Sequence of chain 51.C:
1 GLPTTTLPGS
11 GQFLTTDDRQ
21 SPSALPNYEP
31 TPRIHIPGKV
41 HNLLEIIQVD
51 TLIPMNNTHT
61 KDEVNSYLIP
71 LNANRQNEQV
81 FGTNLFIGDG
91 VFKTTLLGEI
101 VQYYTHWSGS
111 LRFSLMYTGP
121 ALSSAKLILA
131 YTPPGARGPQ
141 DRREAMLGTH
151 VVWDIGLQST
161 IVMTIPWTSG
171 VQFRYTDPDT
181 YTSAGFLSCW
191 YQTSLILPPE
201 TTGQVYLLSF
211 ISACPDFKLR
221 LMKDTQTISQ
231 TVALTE

Sequence of chain 51.A:
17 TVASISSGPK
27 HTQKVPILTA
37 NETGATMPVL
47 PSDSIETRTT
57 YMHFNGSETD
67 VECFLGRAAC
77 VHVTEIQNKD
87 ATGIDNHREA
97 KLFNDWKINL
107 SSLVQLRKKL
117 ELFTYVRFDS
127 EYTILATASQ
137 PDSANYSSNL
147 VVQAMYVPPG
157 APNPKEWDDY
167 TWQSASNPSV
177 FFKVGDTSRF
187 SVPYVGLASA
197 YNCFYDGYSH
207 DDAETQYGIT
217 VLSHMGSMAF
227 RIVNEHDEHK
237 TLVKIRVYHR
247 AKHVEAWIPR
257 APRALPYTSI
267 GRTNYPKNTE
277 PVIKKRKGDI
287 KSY

The small molecule below binds the protein below.
Small molecule (SMILES): Cc1cc(CCCCCOc2ccc(C3=NCCO3)cc2)on1

Binding-site contacts:
Ligand atom C1B contacts residue ILE104 of chain 51.A at 4.0 Å (hydrophobic).
Ligand atom C5C contacts residue VAL191 of chain 51.A at 3.8 Å (hydrophobic).
Ligand atom C5A contacts residue PHE186 of chain 51.A at 3.5 Å (hydrophobic).
Ligand atom C6B contacts residue TYR128 of chain 51.A at 3.3 Å (hydrophobic).
Ligand atom C4C contacts residue VAL191 of chain 51.A at 3.0 Å (hydrophobic).
Ligand atom C3B contacts residue TYR152 of chain 51.A at 3.7 Å (hydrophobic).
Ligand atom O1 contacts residue LEU106 of chain 51.A at 3.7 Å.
Ligand atom C5 contacts residue LEU106 of chain 51.A at 3.8 Å (hydrophobic).
Ligand atom C1C contacts residue LEU106 of chain 51.A at 3.8 Å (hydrophobic).
Ligand atom C4B contacts residue PHE186 of chain 51.A at 3.6 Å (hydrophobic).
Ligand atom N3A contacts residue PRO174 of chain 51.A at 3.7 Å.
Ligand atom N2 contacts residue LEU106 of chain 51.A at 3.8 Å.
Ligand atom C2B contacts residue VAL188 of chain 51.A at 3.5 Å (hydrophobic).
Ligand atom O1B contacts residue TYR128 of chain 51.A at 3.4 Å (h-bond).
Ligand atom C2C contacts residue MET221 of chain 51.A at 3.8 Å (hydrophobic).
Ligand atom C4 contacts residue LEU106 of chain 51.A at 3.9 Å (hydrophobic).
Ligand atom C5B contacts residue MET224 of chain 51.A at 3.9 Å (hydrophobic).
Ligand atom N3A contacts residue TYR152 of chain 51.A at 3.5 Å.
Ligand atom C4A contacts residue PRO174 of chain 51.A at 3.1 Å (hydrophobic).
Ligand atom C4B contacts residue TYR152 of chain 51.A at 3.8 Å (hydrophobic).
Ligand atom N3A contacts residue PHE186 of chain 51.A at 4.0 Å.
Ligand atom O1A contacts residue PHE186 of chain 51.A at 3.0 Å.
Ligand atom O1B contacts residue ILE104 of chain 51.A at 3.9 Å.
Ligand atom C2A contacts residue PHE186 of chain 51.A at 3.3 Å (hydrophobic).
Ligand atom C5B contacts residue TYR128 of chain 51.A at 4.0 Å (hydrophobic).
Ligand atom C5B contacts residue PHE186 of chain 51.A at 3.9 Å (hydrophobic).
Ligand atom C1C contacts residue TYR128 of chain 51.A at 3.7 Å (hydrophobic).
Ligand atom C4C contacts residue VAL188 of chain 51.A at 3.7 Å (hydrophobic).
Ligand atom C5A contacts residue VAL176 of chain 51.A at 3.6 Å (hydrophobic).
Ligand atom C6B contacts residue ILE104 of chain 51.A at 3.6 Å (hydrophobic).
Ligand atom C2A contacts residue TYR152 of chain 51.A at 3.6 Å (hydrophobic).
Ligand atom C1B contacts residue TYR128 of chain 51.A at 3.6 Å (hydrophobic).
Ligand atom O1 contacts residue MET221 of chain 51.A at 3.8 Å.
Ligand atom C4 contacts residue TYR197 of chain 51.A at 3.8 Å (hydrophobic).
Ligand atom C3B contacts residue VAL188 of chain 51.A at 3.8 Å (hydrophobic).
Ligand atom C3C contacts residue TYR128 of chain 51.A at 3.4 Å (hydrophobic).
Ligand atom C1B contacts residue VAL188 of chain 51.A at 3.8 Å (hydrophobic).
Ligand atom C2C contacts residue TYR197 of chain 51.A at 3.7 Å (hydrophobic).
Ligand atom C5A contacts residue ALA150 of chain 51.A at 3.6 Å (hydrophobic).
Ligand atom N3A contacts residue ALA24 of chain 51.C at 3.8 Å.